Binding-site contacts:
Ligand atom C6 contacts residue ASP208 of chain 1.B at 3.5 Å.
Ligand atom O2 contacts residue GLY98 of chain 1.B at 3.4 Å.
Ligand atom C5 contacts residue SQ01 of chain 1.L at 3.1 Å.
Ligand atom C3 contacts residue SQ01 of chain 1.L at 2.8 Å.
Ligand atom O4 contacts residue ASN14 of chain 1.B at 2.8 Å (h-bond).
Ligand atom O4 contacts residue TYR12 of chain 1.B at 3.9 Å.
Ligand atom C6 contacts residue ALA207 of chain 1.B at 3.5 Å (hydrophobic).
Ligand atom C6 contacts residue TYR100 of chain 1.B at 3.5 Å (hydrophobic).
Ligand atom C3 contacts residue ASN14 of chain 1.B at 3.8 Å.
Ligand atom O3 contacts residue SQ01 of chain 1.L at 4.0 Å.
Ligand atom C4 contacts residue ASN14 of chain 1.B at 3.8 Å.
Ligand atom O3 contacts residue GLY227 of chain 1.B at 3.8 Å.
Ligand atom C6 contacts residue GLY98 of chain 1.B at 3.8 Å.
Ligand atom O6 contacts residue TYR100 of chain 1.B at 3.5 Å (h-bond).
Ligand atom C1 contacts residue LEU99 of chain 1.B at 3.7 Å (hydrophobic).
Ligand atom O6 contacts residue LEU99 of chain 1.B at 3.7 Å.
Ligand atom O3 contacts residue ASN14 of chain 1.B at 4.1 Å.
Ligand atom O2 contacts residue SQ01 of chain 1.L at 3.6 Å.
Ligand atom C5 contacts residue ASP208 of chain 1.B at 3.9 Å.
Ligand atom O4 contacts residue ASP208 of chain 1.B at 2.6 Å (salt-bridge).
Ligand atom C4 contacts residue ARG228 of chain 1.B at 3.9 Å.
Ligand atom O5 contacts residue SQ01 of chain 1.L at 2.3 Å (h-bond).
Ligand atom O6 contacts residue GLY98 of chain 1.B at 2.8 Å (h-bond).
Ligand atom C5 contacts residue LEU99 of chain 1.B at 3.9 Å (hydrophobic).
Ligand atom O3 contacts residue ARG228 of chain 1.B at 3.0 Å (salt-bridge).
Ligand atom C4 contacts residue ASP208 of chain 1.B at 3.5 Å.
Ligand atom C5 contacts residue TYR12 of chain 1.B at 3.9 Å (hydrophobic).
Ligand atom C4 contacts residue GLY227 of chain 1.B at 3.9 Å.
Ligand atom O4 contacts residue GLY227 of chain 1.B at 3.9 Å.
Ligand atom C3 contacts residue ARG228 of chain 1.B at 4.0 Å.
Ligand atom O4 contacts residue ARG228 of chain 1.B at 3.4 Å (salt-bridge).
Ligand atom O6 contacts residue ASP208 of chain 1.B at 3.1 Å (salt-bridge).
Ligand atom O2 contacts residue LEU99 of chain 1.B at 3.6 Å.
Ligand atom O6 contacts residue THR97 of chain 1.B at 3.8 Å.
Ligand atom O5 contacts residue LEU99 of chain 1.B at 3.1 Å (h-bond).
Ligand atom C1 contacts residue SQ01 of chain 1.L at 1.4 Å.
Ligand atom C4 contacts residue SQ01 of chain 1.L at 3.5 Å.
Ligand atom O6 contacts residue ALA207 of chain 1.B at 3.4 Å.
Ligand atom C6 contacts residue LEU99 of chain 1.B at 3.6 Å (hydrophobic).
Ligand atom C2 contacts residue SQ01 of chain 1.L at 2.4 Å.

Sequence of chain 1.B:
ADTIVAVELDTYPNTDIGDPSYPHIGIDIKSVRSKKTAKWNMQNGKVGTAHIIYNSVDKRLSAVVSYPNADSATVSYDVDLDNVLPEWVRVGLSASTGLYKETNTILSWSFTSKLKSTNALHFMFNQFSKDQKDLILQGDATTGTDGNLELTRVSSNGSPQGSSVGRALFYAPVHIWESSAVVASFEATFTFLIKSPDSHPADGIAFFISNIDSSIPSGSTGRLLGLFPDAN

This protein binds this small molecule.
Small molecule (SMILES): OC[C@H]1O[C@H](O)[C@@H](O)[C@@H](O)[C@@H]1O